This small molecule binds to this protein.
Small molecule (SMILES): CC(=O)N[C@@H]1[C@@H](O)[C@H](O)[C@@H](CO)O[C@H]1O

Sequence of chain 1.A:
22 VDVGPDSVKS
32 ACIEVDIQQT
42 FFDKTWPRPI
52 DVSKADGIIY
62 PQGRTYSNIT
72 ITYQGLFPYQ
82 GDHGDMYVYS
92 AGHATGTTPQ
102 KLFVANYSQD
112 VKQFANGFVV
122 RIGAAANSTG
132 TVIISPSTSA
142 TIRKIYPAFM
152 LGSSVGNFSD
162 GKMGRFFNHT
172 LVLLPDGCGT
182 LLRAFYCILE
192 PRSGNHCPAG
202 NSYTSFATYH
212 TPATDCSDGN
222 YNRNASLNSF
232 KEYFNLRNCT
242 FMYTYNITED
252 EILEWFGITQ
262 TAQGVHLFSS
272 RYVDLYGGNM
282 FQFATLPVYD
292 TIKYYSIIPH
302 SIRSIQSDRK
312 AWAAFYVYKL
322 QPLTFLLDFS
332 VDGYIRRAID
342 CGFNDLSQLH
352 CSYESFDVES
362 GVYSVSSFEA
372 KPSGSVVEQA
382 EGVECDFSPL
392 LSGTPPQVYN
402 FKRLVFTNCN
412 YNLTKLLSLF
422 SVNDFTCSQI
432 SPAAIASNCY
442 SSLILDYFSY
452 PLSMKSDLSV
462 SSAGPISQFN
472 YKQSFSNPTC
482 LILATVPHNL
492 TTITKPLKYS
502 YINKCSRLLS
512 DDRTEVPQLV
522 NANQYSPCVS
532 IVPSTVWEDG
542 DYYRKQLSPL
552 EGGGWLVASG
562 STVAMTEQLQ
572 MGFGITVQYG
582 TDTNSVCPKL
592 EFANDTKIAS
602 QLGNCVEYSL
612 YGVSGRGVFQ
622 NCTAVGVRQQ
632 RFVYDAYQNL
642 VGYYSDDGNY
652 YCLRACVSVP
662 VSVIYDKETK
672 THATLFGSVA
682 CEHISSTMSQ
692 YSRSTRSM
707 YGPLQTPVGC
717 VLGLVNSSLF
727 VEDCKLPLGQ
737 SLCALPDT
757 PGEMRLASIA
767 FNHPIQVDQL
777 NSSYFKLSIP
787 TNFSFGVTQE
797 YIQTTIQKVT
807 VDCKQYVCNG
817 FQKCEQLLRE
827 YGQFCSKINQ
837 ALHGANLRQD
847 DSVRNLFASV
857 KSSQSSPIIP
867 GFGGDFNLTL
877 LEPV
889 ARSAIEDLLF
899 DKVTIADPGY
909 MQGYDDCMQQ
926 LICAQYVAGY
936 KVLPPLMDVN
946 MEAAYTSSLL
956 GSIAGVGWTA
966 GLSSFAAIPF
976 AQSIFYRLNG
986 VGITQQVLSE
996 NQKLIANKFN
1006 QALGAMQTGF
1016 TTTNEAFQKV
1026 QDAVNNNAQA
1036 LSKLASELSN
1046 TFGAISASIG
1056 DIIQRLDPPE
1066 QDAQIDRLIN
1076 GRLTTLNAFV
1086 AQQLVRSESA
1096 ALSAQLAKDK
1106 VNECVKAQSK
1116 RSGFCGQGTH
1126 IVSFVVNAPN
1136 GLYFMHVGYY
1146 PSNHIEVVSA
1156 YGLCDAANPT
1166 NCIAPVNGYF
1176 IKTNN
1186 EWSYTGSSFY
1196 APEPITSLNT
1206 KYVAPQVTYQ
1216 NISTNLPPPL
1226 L

Binding-site contacts:
Ligand atom C8 contacts residue ASN247 of chain 1.A at 4.2 Å.
Ligand atom C1 contacts residue LEU182 of chain 1.A at 4.1 Å (hydrophobic).
Ligand atom O7 contacts residue ASN247 of chain 1.A at 3.1 Å (h-bond).
Ligand atom C4 contacts residue ASN247 of chain 1.A at 4.2 Å.
Ligand atom C2 contacts residue ASN247 of chain 1.A at 2.4 Å.
Ligand atom N2 contacts residue ASN247 of chain 1.A at 2.9 Å (h-bond).
Ligand atom C6 contacts residue LEU182 of chain 1.A at 4.0 Å (hydrophobic).
Ligand atom C5 contacts residue ASN247 of chain 1.A at 3.7 Å.
Ligand atom O5 contacts residue ASN247 of chain 1.A at 2.4 Å (h-bond).
Ligand atom O5 contacts residue LEU182 of chain 1.A at 3.8 Å.
Ligand atom C3 contacts residue ASN247 of chain 1.A at 3.8 Å.
Ligand atom C7 contacts residue ASN247 of chain 1.A at 3.2 Å.
Ligand atom C5 contacts residue LEU182 of chain 1.A at 4.5 Å (hydrophobic).
Ligand atom C1 contacts residue ASN247 of chain 1.A at 1.4 Å.
Ligand atom O6 contacts residue ARG224 of chain 1.A at 3.0 Å (salt-bridge).
Ligand atom C6 contacts residue ARG224 of chain 1.A at 3.7 Å.